Binding-site contacts:
Ligand atom C3 contacts residue FME1 of chain 1.VI at 3.9 Å.
Ligand atom C5 contacts residue FME1 of chain 1.VI at 4.0 Å.
Ligand atom N3 contacts residue FME1 of chain 1.VI at 4.2 Å.
Ligand atom C6 contacts residue 8AN1 of chain 1.ZJ at 4.1 Å.
Ligand atom C2 contacts residue FME1 of chain 1.VI at 4.4 Å.
Ligand atom O1' contacts residue FME1 of chain 1.VI at 4.4 Å.
Ligand atom C4 contacts residue FME1 of chain 1.VI at 3.6 Å.
Ligand atom C6 contacts residue FME1 of chain 1.VI at 4.2 Å.
Ligand atom C1 contacts residue FME1 of chain 1.VI at 4.2 Å.
Ligand atom C1' contacts residue FME1 of chain 1.VI at 4.3 Å.

The protein below binds the small molecule below.
Small molecule (SMILES): NC(=O)c1cccc(N)c1